Sequence of chain 1.A:
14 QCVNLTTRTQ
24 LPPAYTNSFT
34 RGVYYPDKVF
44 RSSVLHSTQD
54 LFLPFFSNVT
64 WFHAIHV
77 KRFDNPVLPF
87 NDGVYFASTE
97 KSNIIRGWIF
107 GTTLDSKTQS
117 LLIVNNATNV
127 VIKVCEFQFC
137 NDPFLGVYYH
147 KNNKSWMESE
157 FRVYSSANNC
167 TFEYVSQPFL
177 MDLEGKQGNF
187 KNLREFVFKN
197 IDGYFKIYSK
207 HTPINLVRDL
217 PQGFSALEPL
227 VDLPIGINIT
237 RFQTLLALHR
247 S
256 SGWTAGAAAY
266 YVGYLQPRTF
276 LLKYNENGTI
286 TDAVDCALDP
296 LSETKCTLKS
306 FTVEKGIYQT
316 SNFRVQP

Binding-site contacts:
Ligand atom C2 contacts residue ASN165 of chain 1.A at 2.6 Å.
Ligand atom C1 contacts residue ASN165 of chain 1.A at 1.4 Å.
Ligand atom O5 contacts residue ASN165 of chain 1.A at 2.3 Å (h-bond).
Ligand atom C3 contacts residue ASN165 of chain 1.A at 3.9 Å.
Ligand atom C5 contacts residue ASN165 of chain 1.A at 3.6 Å.
Ligand atom C4 contacts residue ASN165 of chain 1.A at 4.3 Å.
Ligand atom O7 contacts residue ASN165 of chain 1.A at 3.7 Å.
Ligand atom C7 contacts residue ASN165 of chain 1.A at 3.6 Å.
Ligand atom N2 contacts residue ASN165 of chain 1.A at 3.1 Å (h-bond).

The small molecule below binds the protein below.
Small molecule (SMILES): CC(=O)N[C@@H]1[C@@H](O)[C@H](O)[C@@H](CO)O[C@H]1O